Sequence of chain 1.C:
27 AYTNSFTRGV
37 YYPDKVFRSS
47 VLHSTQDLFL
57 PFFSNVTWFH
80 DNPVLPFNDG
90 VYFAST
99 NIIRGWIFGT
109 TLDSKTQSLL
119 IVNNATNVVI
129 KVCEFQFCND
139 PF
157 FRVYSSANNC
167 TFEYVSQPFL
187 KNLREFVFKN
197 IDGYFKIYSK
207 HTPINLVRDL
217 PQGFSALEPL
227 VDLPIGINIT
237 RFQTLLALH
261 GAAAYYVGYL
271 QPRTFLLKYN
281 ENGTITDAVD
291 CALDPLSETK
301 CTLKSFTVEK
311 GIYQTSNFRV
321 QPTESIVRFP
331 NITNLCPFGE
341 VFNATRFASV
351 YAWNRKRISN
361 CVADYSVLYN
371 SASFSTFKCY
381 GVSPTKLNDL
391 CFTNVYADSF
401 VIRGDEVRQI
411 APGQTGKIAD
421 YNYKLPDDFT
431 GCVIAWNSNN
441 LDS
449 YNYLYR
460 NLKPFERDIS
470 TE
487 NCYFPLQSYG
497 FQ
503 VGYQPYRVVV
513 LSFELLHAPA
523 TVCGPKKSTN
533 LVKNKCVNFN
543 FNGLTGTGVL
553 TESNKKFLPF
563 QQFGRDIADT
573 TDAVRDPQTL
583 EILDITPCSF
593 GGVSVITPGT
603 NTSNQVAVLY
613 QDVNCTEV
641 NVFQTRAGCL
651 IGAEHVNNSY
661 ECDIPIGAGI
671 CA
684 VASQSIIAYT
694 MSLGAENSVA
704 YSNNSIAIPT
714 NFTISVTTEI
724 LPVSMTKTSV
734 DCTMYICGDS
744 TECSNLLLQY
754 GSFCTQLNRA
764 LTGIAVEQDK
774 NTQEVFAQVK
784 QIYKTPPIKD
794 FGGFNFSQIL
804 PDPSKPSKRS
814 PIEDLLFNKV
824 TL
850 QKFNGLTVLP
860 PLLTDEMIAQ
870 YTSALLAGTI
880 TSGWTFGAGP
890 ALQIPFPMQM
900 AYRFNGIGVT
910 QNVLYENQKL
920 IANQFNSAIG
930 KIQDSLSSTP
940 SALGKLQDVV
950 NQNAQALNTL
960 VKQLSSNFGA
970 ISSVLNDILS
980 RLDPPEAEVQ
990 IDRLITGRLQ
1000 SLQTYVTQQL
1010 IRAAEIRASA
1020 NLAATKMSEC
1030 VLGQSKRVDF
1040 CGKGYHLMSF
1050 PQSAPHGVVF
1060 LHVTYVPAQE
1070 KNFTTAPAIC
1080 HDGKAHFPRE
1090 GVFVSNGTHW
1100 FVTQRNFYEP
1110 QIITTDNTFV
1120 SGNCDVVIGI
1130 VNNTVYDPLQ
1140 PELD

The small molecule below binds the protein below.
Small molecule (SMILES): CC(=O)N[C@@H]1[C@@H](O)[C@H](O)[C@@H](CO)O[C@H]1O

Binding-site contacts:
Ligand atom N2 contacts residue ASN603 of chain 1.C at 2.9 Å (h-bond).
Ligand atom O5 contacts residue ASN603 of chain 1.C at 2.4 Å (h-bond).
Ligand atom C7 contacts residue ASN603 of chain 1.C at 4.0 Å.
Ligand atom N2 contacts residue THR604 of chain 1.C at 4.2 Å.
Ligand atom C8 contacts residue ASN603 of chain 1.C at 4.3 Å.
Ligand atom C4 contacts residue ASN603 of chain 1.C at 4.2 Å.
Ligand atom C2 contacts residue ASN603 of chain 1.C at 2.5 Å.
Ligand atom C5 contacts residue ASN603 of chain 1.C at 3.7 Å.
Ligand atom C8 contacts residue THR604 of chain 1.C at 4.2 Å.
Ligand atom C1 contacts residue ASN603 of chain 1.C at 1.4 Å.
Ligand atom C3 contacts residue ASN603 of chain 1.C at 3.8 Å.